Sequence of chain 1.B:
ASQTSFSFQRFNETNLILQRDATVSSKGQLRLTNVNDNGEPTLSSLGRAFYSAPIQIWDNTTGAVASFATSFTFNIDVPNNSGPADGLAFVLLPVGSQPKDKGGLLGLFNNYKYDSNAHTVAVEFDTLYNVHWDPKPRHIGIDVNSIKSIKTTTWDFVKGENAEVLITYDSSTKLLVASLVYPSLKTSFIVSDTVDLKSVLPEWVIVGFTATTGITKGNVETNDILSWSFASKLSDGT

A protein and the small-molecule ligand that binds it are described below.
Small molecule (SMILES): CC(=O)N[C@H]1[C@H](O[C@@H]2[C@@H](OC[C@H]3O[C@@H](O[C@H]4[C@H](O)[C@@H](NC(C)=O)CO[C@@H]4CO)[C@@H](O)[C@@H](O[C@H]4O[C@H](CO)[C@@H](O)[C@H](O)[C@@H]4O[C@@H]4O[C@H](CO)[C@@H](O)[C@H](O)[C@H]4NC(C)=O)[C@@H]3O[C@@H]3O[C@H](CO)[C@@H](O)[C@H](O)[C@H]3NC(C)=O)O[C@H](CO)[C@@H](O)[C@@H]2O)O[C@H](CO)[C@@H](O[C@@H]2O[C@H](CO)[C@H](O)[C@H](O)[C@H]2O)[C@@H]1O

Binding-site contacts:
Ligand atom O7 contacts residue VAL152 of chain 1.B at 3.8 Å.
Ligand atom O6 contacts residue ILE236 of chain 1.B at 3.2 Å.
Ligand atom C6 contacts residue LEU149 of chain 1.B at 3.5 Å (hydrophobic).
Ligand atom O6 contacts residue ASN240 of chain 1.B at 3.6 Å.
Ligand atom O2 contacts residue ILE236 of chain 1.B at 3.9 Å.
Ligand atom C6 contacts residue ASN240 of chain 1.B at 3.9 Å.
Ligand atom O4 contacts residue LYS123 of chain 1.B at 3.3 Å.
Ligand atom O3 contacts residue GLY124 of chain 1.B at 3.7 Å.
Ligand atom O6 contacts residue TYR150 of chain 1.B at 3.8 Å.
Ligand atom O7 contacts residue ASN151 of chain 1.B at 3.1 Å (h-bond).
Ligand atom C4 contacts residue ILE236 of chain 1.B at 3.9 Å (hydrophobic).
Ligand atom O4 contacts residue GLY125 of chain 1.B at 2.8 Å (h-bond).
Ligand atom O3 contacts residue ASP107 of chain 1.B at 3.9 Å.
Ligand atom C2 contacts residue ASN151 of chain 1.B at 3.9 Å.
Ligand atom O2 contacts residue ASN240 of chain 1.B at 2.6 Å (h-bond).
Ligand atom C2 contacts residue ILE236 of chain 1.B at 3.8 Å (hydrophobic).
Ligand atom C3 contacts residue ASP122 of chain 1.B at 3.4 Å.
Ligand atom O5 contacts residue LEU149 of chain 1.B at 3.9 Å.
Ligand atom C6 contacts residue TRP154 of chain 1.B at 3.6 Å (hydrophobic).
Ligand atom O5 contacts residue ILE236 of chain 1.B at 3.6 Å.
Ligand atom C4 contacts residue GLY125 of chain 1.B at 3.6 Å.
Ligand atom O4 contacts residue GLY124 of chain 1.B at 3.8 Å.
Ligand atom C1 contacts residue ASN240 of chain 1.B at 3.7 Å.
Ligand atom C6 contacts residue TYR150 of chain 1.B at 3.8 Å (hydrophobic).
Ligand atom C3 contacts residue ASN240 of chain 1.B at 3.5 Å.
Ligand atom C5 contacts residue THR237 of chain 1.B at 3.6 Å.
Ligand atom C2 contacts residue ASN240 of chain 1.B at 3.7 Å.
Ligand atom O4 contacts residue LYS123 of chain 1.B at 3.5 Å (salt-bridge).
Ligand atom C6 contacts residue THR237 of chain 1.B at 3.9 Å.
Ligand atom O3 contacts residue GLY125 of chain 1.B at 3.1 Å (h-bond).
Ligand atom C3 contacts residue GLY125 of chain 1.B at 3.8 Å.
Ligand atom C8 contacts residue HIS153 of chain 1.B at 3.5 Å.
Ligand atom O4 contacts residue ASP122 of chain 1.B at 2.6 Å (salt-bridge).
Ligand atom O6 contacts residue THR237 of chain 1.B at 3.2 Å (h-bond).
Ligand atom O6 contacts residue ILE236 of chain 1.B at 3.7 Å.
Ligand atom O2 contacts residue ASN151 of chain 1.B at 3.5 Å (h-bond).
Ligand atom O4 contacts residue LEU126 of chain 1.B at 3.5 Å (h-bond).
Ligand atom C8 contacts residue VAL152 of chain 1.B at 3.9 Å (hydrophobic).
Ligand atom C4 contacts residue ASP122 of chain 1.B at 3.7 Å.
Ligand atom O3 contacts residue ASP122 of chain 1.B at 2.9 Å (salt-bridge).